Binding-site contacts:
Ligand atom O4 contacts residue HIS154 of chain 1.A at 2.9 Å (h-bond).
Ligand atom C3 contacts residue SER53 of chain 1.A at 3.8 Å.
Ligand atom C3 contacts residue HIS154 of chain 1.A at 3.6 Å.
Ligand atom O4 contacts residue ASN93 of chain 1.A at 3.8 Å.
Ligand atom O6B contacts residue ARG128 of chain 1.A at 3.0 Å (salt-bridge).
Ligand atom C1 contacts residue ASN93 of chain 1.A at 3.9 Å.
Ligand atom C5 contacts residue SER53 of chain 1.A at 3.6 Å.
Ligand atom C3 contacts residue GLU229 of chain 1.A at 3.6 Å.
Ligand atom O5 contacts residue SER53 of chain 1.A at 3.4 Å.
Ligand atom O6A contacts residue ARG128 of chain 1.A at 2.6 Å (salt-bridge).
Ligand atom O4 contacts residue SER228 of chain 1.A at 3.7 Å.
Ligand atom C1 contacts residue TYR122 of chain 1.A at 3.5 Å (hydrophobic).
Ligand atom C2 contacts residue SER53 of chain 1.A at 3.9 Å.
Ligand atom O6B contacts residue ARG90 of chain 1.A at 2.8 Å (salt-bridge).
Ligand atom O4 contacts residue GLU229 of chain 1.A at 2.7 Å (salt-bridge).
Ligand atom O6A contacts residue THR86 of chain 1.A at 3.5 Å.
Ligand atom O5 contacts residue ASN93 of chain 1.A at 3.2 Å (h-bond).
Ligand atom O2 contacts residue SER53 of chain 1.A at 2.9 Å (h-bond).
Ligand atom C6 contacts residue PRO127 of chain 1.A at 3.8 Å (hydrophobic).
Ligand atom O6B contacts residue ASN93 of chain 1.A at 3.1 Å (h-bond).
Ligand atom O5 contacts residue PRO127 of chain 1.A at 3.8 Å.
Ligand atom O6A contacts residue PRO127 of chain 1.A at 3.6 Å.
Ligand atom C4 contacts residue GLU229 of chain 1.A at 3.7 Å.
Ligand atom O2 contacts residue ASP178 of chain 1.A at 2.8 Å (salt-bridge).
Ligand atom C6 contacts residue ARG128 of chain 1.A at 3.2 Å.
Ligand atom C6 contacts residue ARG90 of chain 1.A at 3.5 Å.
Ligand atom O6A contacts residue ARG90 of chain 1.A at 2.8 Å (salt-bridge).
Ligand atom C4 contacts residue HIS154 of chain 1.A at 3.8 Å.
Ligand atom C3 contacts residue TYR122 of chain 1.A at 3.6 Å (hydrophobic).
Ligand atom O3 contacts residue ARG148 of chain 1.A at 3.5 Å (salt-bridge).
Ligand atom O3 contacts residue PRO127 of chain 1.A at 3.8 Å.
Ligand atom O3 contacts residue ASN93 of chain 1.A at 3.5 Å.
Ligand atom O3 contacts residue SER53 of chain 1.A at 2.9 Å (h-bond).
Ligand atom C5 contacts residue PRO127 of chain 1.A at 3.7 Å (hydrophobic).
Ligand atom O2 contacts residue HIS154 of chain 1.A at 3.5 Å (h-bond).
Ligand atom O6A contacts residue SER53 of chain 1.A at 3.4 Å.
Ligand atom O3 contacts residue GLU229 of chain 1.A at 3.5 Å (salt-bridge).
Ligand atom O2 contacts residue ASN93 of chain 1.A at 3.3 Å (h-bond).
Ligand atom C6 contacts residue SER53 of chain 1.A at 3.5 Å.
Ligand atom C2 contacts residue TYR122 of chain 1.A at 3.6 Å (hydrophobic).

The protein below binds the small molecule below.
Small molecule (SMILES): O=C(O)[C@H]1O[C@@H](O[C@H]2[C@H](O)[C@H](O)[C@H](O[C@H]3[C@H](O)[C@H](O)[C@H](O[C@H]4[C@H](O)[C@H](O)[C@H](O)O[C@@H]4C(=O)O)O[C@@H]3C(=O)O)O[C@@H]2C(=O)O)[C@@H](O)[C@@H](O)[C@@H]1O

Sequence of chain 1.A:
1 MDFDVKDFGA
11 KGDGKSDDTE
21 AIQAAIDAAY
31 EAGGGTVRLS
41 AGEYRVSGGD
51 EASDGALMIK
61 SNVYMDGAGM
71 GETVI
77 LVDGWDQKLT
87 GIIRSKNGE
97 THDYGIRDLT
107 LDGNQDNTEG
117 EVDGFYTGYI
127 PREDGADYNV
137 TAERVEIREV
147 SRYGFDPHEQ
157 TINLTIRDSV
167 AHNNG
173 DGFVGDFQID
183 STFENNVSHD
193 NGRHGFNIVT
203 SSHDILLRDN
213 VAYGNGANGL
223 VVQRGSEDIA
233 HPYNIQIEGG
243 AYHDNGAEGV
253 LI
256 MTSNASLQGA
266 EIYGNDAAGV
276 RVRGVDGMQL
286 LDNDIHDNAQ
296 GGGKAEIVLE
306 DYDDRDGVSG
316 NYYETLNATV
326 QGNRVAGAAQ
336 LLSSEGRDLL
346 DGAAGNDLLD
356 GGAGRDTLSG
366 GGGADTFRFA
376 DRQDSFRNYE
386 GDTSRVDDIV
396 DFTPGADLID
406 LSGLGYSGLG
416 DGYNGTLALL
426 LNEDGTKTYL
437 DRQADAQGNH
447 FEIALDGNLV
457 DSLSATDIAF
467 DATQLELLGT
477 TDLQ